Binding-site contacts:
Ligand atom C4 contacts residue ASP134 of chain 1.D at 3.5 Å.
Ligand atom C6 contacts residue GLY108 of chain 1.D at 4.4 Å.
Ligand atom C1 contacts residue TRP187 of chain 1.D at 4.2 Å (hydrophobic).
Ligand atom C3 contacts residue GLY186 of chain 1.D at 4.2 Å.
Ligand atom C6 contacts residue GLY132 of chain 1.D at 3.6 Å.
Ligand atom O3 contacts residue TRP156 of chain 1.D at 3.9 Å.
Ligand atom C4 contacts residue TRP156 of chain 1.D at 3.6 Å (hydrophobic).
Ligand atom C3 contacts residue TRP156 of chain 1.D at 3.8 Å (hydrophobic).
Ligand atom O6 contacts residue GLY132 of chain 1.D at 4.3 Å.
Ligand atom O3 contacts residue CYS110 of chain 1.D at 4.3 Å.
Ligand atom C6 contacts residue TRP84 of chain 1.D at 4.4 Å (hydrophobic).
Ligand atom O4 contacts residue ASP134 of chain 1.D at 2.6 Å (salt-bridge).
Ligand atom C2 contacts residue ASP134 of chain 1.D at 4.5 Å.
Ligand atom C3 contacts residue ASP134 of chain 1.D at 3.8 Å.
Ligand atom O4 contacts residue CYS110 of chain 1.D at 3.4 Å.
Ligand atom C2 contacts residue CYS110 of chain 1.D at 3.9 Å (hydrophobic).
Ligand atom O3 contacts residue ASP134 of chain 1.D at 2.6 Å (salt-bridge).
Ligand atom C2 contacts residue ASN86 of chain 1.D at 4.2 Å.
Ligand atom O5 contacts residue ASN86 of chain 1.D at 3.7 Å.
Ligand atom O3 contacts residue GLN135 of chain 1.D at 3.9 Å.
Ligand atom C1 contacts residue ASN86 of chain 1.D at 3.9 Å.
Ligand atom O5 contacts residue TRP84 of chain 1.D at 4.5 Å.
Ligand atom O5 contacts residue TRP187 of chain 1.D at 4.3 Å.
Ligand atom O6 contacts residue TRP156 of chain 1.D at 3.7 Å.
Ligand atom C5 contacts residue TRP187 of chain 1.D at 4.2 Å (hydrophobic).
Ligand atom O4 contacts residue TRP156 of chain 1.D at 4.1 Å.
Ligand atom O4 contacts residue GLY132 of chain 1.D at 3.7 Å.
Ligand atom C6 contacts residue TRP156 of chain 1.D at 4.1 Å (hydrophobic).
Ligand atom O6 contacts residue TRP84 of chain 1.D at 3.7 Å.
Ligand atom O2 contacts residue TRP187 of chain 1.D at 4.2 Å.
Ligand atom O1 contacts residue ASN86 of chain 1.D at 3.0 Å (h-bond).
Ligand atom C5 contacts residue TRP156 of chain 1.D at 3.8 Å (hydrophobic).
Ligand atom O6 contacts residue TRP187 of chain 1.D at 4.3 Å.

A small-molecule ligand and the protein it binds are described below.
Small molecule (SMILES): OC[C@H]1O[C@@H](O)[C@H](O)[C@@H](O)[C@H]1O

Sequence of chain 1.D:
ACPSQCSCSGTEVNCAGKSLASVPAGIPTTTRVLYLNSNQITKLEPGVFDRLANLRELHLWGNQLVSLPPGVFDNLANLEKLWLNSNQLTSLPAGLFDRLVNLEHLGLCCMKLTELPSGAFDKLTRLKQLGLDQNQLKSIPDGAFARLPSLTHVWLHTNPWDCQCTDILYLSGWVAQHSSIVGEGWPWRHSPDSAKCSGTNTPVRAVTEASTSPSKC